Binding-site contacts:
Ligand atom C3 contacts residue MET62 of chain 1.A at 3.8 Å (hydrophobic).
Ligand atom C1 contacts residue LEU121 of chain 1.A at 4.1 Å (hydrophobic).
Ligand atom C23 contacts residue VAL84 of chain 1.A at 3.9 Å (hydrophobic).
Ligand atom C24 contacts residue VAL84 of chain 1.A at 4.1 Å (hydrophobic).
Ligand atom C8 contacts residue PHE101 of chain 1.A at 3.7 Å (hydrophobic).
Ligand atom C9 contacts residue LEU66 of chain 1.A at 3.8 Å (hydrophobic).
Ligand atom C1 contacts residue PHE101 of chain 1.A at 4.0 Å (hydrophobic).
Ligand atom C7 contacts residue PHE101 of chain 1.A at 3.6 Å (hydrophobic).
Ligand atom O25 contacts residue ARG94 of chain 1.A at 2.8 Å (salt-bridge).
Ligand atom C19 contacts residue LEU98 of chain 1.A at 4.0 Å (hydrophobic).
Ligand atom C9 contacts residue PHE101 of chain 1.A at 4.0 Å (hydrophobic).
Ligand atom C23 contacts residue THR97 of chain 1.A at 4.0 Å.
Ligand atom C2 contacts residue PHE101 of chain 1.A at 3.9 Å (hydrophobic).
Ligand atom C6 contacts residue PHE101 of chain 1.A at 3.9 Å (hydrophobic).
Ligand atom C2 contacts residue LEU98 of chain 1.A at 3.4 Å (hydrophobic).
Ligand atom C12 contacts residue PHE101 of chain 1.A at 3.7 Å (hydrophobic).
Ligand atom C4 contacts residue MET62 of chain 1.A at 3.7 Å (hydrophobic).
Ligand atom C1 contacts residue ILE125 of chain 1.A at 4.0 Å (hydrophobic).
Ligand atom C7 contacts residue MET81 of chain 1.A at 4.0 Å (hydrophobic).
Ligand atom C18 contacts residue LEU98 of chain 1.A at 3.8 Å (hydrophobic).
Ligand atom C11 contacts residue MET81 of chain 1.A at 3.9 Å (hydrophobic).
Ligand atom C17 contacts residue PHE101 of chain 1.A at 4.0 Å (hydrophobic).
Ligand atom C12 contacts residue MET81 of chain 1.A at 3.9 Å (hydrophobic).
Ligand atom C20 contacts residue VAL84 of chain 1.A at 3.8 Å (hydrophobic).
Ligand atom C13 contacts residue MET81 of chain 1.A at 3.7 Å (hydrophobic).
Ligand atom C18 contacts residue THR97 of chain 1.A at 3.9 Å.
Ligand atom C2 contacts residue ILE125 of chain 1.A at 3.9 Å (hydrophobic).
Ligand atom C3 contacts residue PHE101 of chain 1.A at 3.7 Å (hydrophobic).
Ligand atom C5 contacts residue MET81 of chain 1.A at 4.0 Å (hydrophobic).
Ligand atom O26 contacts residue ARG94 of chain 1.A at 3.3 Å (salt-bridge).
Ligand atom C3 contacts residue PHE59 of chain 1.A at 3.9 Å (hydrophobic).
Ligand atom C7 contacts residue LEU98 of chain 1.A at 3.5 Å (hydrophobic).
Ligand atom C4 contacts residue PHE59 of chain 1.A at 4.1 Å (hydrophobic).
Ligand atom C13 contacts residue PHE101 of chain 1.A at 3.5 Å (hydrophobic).
Ligand atom O21 contacts residue LEU98 of chain 1.A at 3.8 Å.
Ligand atom C19 contacts residue PHE85 of chain 1.A at 4.1 Å (hydrophobic).
Ligand atom C2 contacts residue GLY102 of chain 1.A at 3.8 Å.
Ligand atom C15 contacts residue THR97 of chain 1.A at 3.8 Å.
Ligand atom C24 contacts residue ARG94 of chain 1.A at 3.4 Å.
Ligand atom C17 contacts residue MET81 of chain 1.A at 4.0 Å (hydrophobic).

The protein below binds the small molecule below.
Small molecule (SMILES): O=C(O)c1[nH]c2ccccc2c1CCCOc1cccc2ccccc12

Sequence of chain 1.A:
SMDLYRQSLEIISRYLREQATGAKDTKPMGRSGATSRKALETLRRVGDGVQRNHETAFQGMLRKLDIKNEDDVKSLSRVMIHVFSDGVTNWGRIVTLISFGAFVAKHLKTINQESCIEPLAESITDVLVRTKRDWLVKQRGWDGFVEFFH